The small molecule below binds the protein below.
Small molecule (SMILES): CC(=O)N[C@H]1[C@H](O[C@H]2[C@H](O)[C@@H](NC(C)=O)CO[C@@H]2CO)O[C@H](CO)[C@@H](O)[C@@H]1O

Binding-site contacts:
Ligand atom O7 contacts residue PHE188 of chain 1.B at 4.1 Å.
Ligand atom O6 contacts residue PHE188 of chain 1.B at 3.5 Å.
Ligand atom O5 contacts residue PHE188 of chain 1.B at 4.1 Å.
Ligand atom C6 contacts residue ILE157 of chain 1.B at 4.4 Å (hydrophobic).
Ligand atom O6 contacts residue ILE157 of chain 1.B at 3.6 Å.
Ligand atom C3 contacts residue ASN156 of chain 1.B at 3.8 Å.
Ligand atom C6 contacts residue THR158 of chain 1.B at 4.2 Å.
Ligand atom C8 contacts residue PHE188 of chain 1.B at 4.2 Å (hydrophobic).
Ligand atom C1 contacts residue ASN156 of chain 1.B at 1.4 Å.
Ligand atom C2 contacts residue ASN156 of chain 1.B at 2.5 Å.
Ligand atom O5 contacts residue ILE157 of chain 1.B at 4.4 Å.
Ligand atom N2 contacts residue ASN156 of chain 1.B at 2.9 Å (h-bond).
Ligand atom O6 contacts residue THR158 of chain 1.B at 4.0 Å.
Ligand atom C7 contacts residue ASN156 of chain 1.B at 3.4 Å.
Ligand atom O7 contacts residue ASN156 of chain 1.B at 3.5 Å (h-bond).
Ligand atom C4 contacts residue ASN156 of chain 1.B at 4.2 Å.
Ligand atom C1 contacts residue PHE188 of chain 1.B at 4.0 Å (hydrophobic).
Ligand atom C5 contacts residue PHE188 of chain 1.B at 3.9 Å (hydrophobic).
Ligand atom C5 contacts residue ASN156 of chain 1.B at 3.7 Å.
Ligand atom O5 contacts residue ASN156 of chain 1.B at 2.4 Å (h-bond).
Ligand atom C8 contacts residue ILE152 of chain 1.B at 3.7 Å (hydrophobic).

Sequence of chain 1.B:
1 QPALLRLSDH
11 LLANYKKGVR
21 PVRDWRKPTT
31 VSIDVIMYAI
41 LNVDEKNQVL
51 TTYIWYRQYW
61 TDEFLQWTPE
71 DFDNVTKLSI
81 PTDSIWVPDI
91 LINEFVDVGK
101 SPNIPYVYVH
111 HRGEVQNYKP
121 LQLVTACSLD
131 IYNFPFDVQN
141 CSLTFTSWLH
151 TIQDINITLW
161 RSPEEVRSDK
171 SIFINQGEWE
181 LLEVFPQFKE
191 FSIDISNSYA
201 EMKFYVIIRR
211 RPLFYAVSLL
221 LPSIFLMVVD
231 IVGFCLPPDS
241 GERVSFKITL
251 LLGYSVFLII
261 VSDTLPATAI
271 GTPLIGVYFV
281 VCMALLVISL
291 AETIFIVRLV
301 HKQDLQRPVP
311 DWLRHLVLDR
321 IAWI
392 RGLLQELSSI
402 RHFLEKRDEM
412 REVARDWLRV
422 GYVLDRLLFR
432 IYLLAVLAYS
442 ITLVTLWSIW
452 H